Sequence of chain 1.A:
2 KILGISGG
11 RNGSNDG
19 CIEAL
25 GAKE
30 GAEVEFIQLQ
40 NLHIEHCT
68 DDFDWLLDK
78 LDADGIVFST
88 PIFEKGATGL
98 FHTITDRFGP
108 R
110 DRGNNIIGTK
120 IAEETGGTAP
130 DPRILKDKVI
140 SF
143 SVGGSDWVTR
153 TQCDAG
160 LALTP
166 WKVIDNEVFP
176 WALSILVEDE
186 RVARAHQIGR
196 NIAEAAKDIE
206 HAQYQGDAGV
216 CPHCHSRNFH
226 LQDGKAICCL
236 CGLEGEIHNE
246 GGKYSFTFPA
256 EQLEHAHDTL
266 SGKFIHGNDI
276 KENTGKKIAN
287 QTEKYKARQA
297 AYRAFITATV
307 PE

Binding-site contacts:
Ligand atom C8 contacts residue FMN1 of chain 1.C at 3.3 Å.
Ligand atom C8 contacts residue SER147 of chain 1.A at 4.1 Å.
Ligand atom C7 contacts residue GLY146 of chain 1.A at 3.5 Å.
Ligand atom C9 contacts residue FMN1 of chain 1.C at 3.6 Å.
Ligand atom O7 contacts residue SER147 of chain 1.A at 3.0 Å (h-bond).
Ligand atom C4 contacts residue FMN1 of chain 1.C at 4.1 Å.
Ligand atom O7 contacts residue FMN1 of chain 1.C at 3.1 Å (h-bond).
Ligand atom C3' contacts residue FMN1 of chain 1.C at 4.1 Å.
Ligand atom O4 contacts residue LEU178 of chain 1.A at 4.1 Å.
Ligand atom C3 contacts residue FMN1 of chain 1.C at 4.3 Å.
Ligand atom O5 contacts residue LEU178 of chain 1.A at 3.0 Å.
Ligand atom C5 contacts residue FMN1 of chain 1.C at 3.6 Å.
Ligand atom C6 contacts residue GLY146 of chain 1.A at 3.9 Å.
Ligand atom C7 contacts residue SER147 of chain 1.A at 3.6 Å.
Ligand atom O5 contacts residue FMN1 of chain 1.C at 3.5 Å.
Ligand atom C7 contacts residue FMN1 of chain 1.C at 3.2 Å.
Ligand atom C2' contacts residue FMN1 of chain 1.C at 3.8 Å.
Ligand atom O1 contacts residue FMN1 of chain 1.C at 4.1 Å.
Ligand atom O7 contacts residue TRP149 of chain 1.A at 4.2 Å.
Ligand atom C6 contacts residue FMN1 of chain 1.C at 3.3 Å.
Ligand atom O4 contacts residue FMN1 of chain 1.C at 4.3 Å.
Ligand atom C10 contacts residue FMN1 of chain 1.C at 3.7 Å.
Ligand atom C2 contacts residue FMN1 of chain 1.C at 4.3 Å.
Ligand atom O5 contacts residue GLY146 of chain 1.A at 3.2 Å.
Ligand atom C6 contacts residue LEU178 of chain 1.A at 4.4 Å (hydrophobic).

The small molecule below binds the protein below.
Small molecule (SMILES): O=c1cc(-c2ccccc2)oc2cc(O)cc(O)c12